Binding-site contacts:
Ligand atom O3 contacts residue GLY117 of chain 8.A at 4.5 Å.
Ligand atom N contacts residue GLY117 of chain 8.A at 4.4 Å.
Ligand atom C3 contacts residue TRP231 of chain 8.A at 4.4 Å (hydrophobic).
Ligand atom N contacts residue ALA199 of chain 8.A at 4.2 Å.
Ligand atom C4 contacts residue VAL288 of chain 8.A at 3.7 Å (hydrophobic).
Ligand atom P contacts residue ALA199 of chain 8.A at 3.4 Å.
Ligand atom C3 contacts residue PHE398 of chain 8.A at 4.5 Å (hydrophobic).
Ligand atom P contacts residue GLY116 of chain 8.A at 4.3 Å.
Ligand atom C2 contacts residue PHE329 of chain 8.A at 3.9 Å (hydrophobic).
Ligand atom C4 contacts residue GLY117 of chain 8.A at 4.0 Å.
Ligand atom O2 contacts residue GLY115 of chain 8.A at 4.0 Å.
Ligand atom C4 contacts residue TRP231 of chain 8.A at 3.7 Å (hydrophobic).
Ligand atom C1 contacts residue HIS438 of chain 8.A at 3.7 Å.
Ligand atom O3 contacts residue HIS438 of chain 8.A at 2.8 Å (h-bond).
Ligand atom O2 contacts residue SER198 of chain 8.A at 2.5 Å (h-bond).
Ligand atom O2 contacts residue GLY116 of chain 8.A at 3.1 Å (h-bond).
Ligand atom C3 contacts residue GLY117 of chain 8.A at 4.0 Å.
Ligand atom N contacts residue SER198 of chain 8.A at 2.7 Å (h-bond).
Ligand atom O3 contacts residue SER198 of chain 8.A at 2.5 Å (h-bond).
Ligand atom C3 contacts residue LEU286 of chain 8.A at 4.2 Å (hydrophobic).
Ligand atom C1 contacts residue GLY116 of chain 8.A at 4.1 Å.
Ligand atom C4 contacts residue LEU286 of chain 8.A at 3.9 Å (hydrophobic).
Ligand atom N contacts residue PHE398 of chain 8.A at 3.8 Å.
Ligand atom C1 contacts residue SER198 of chain 8.A at 3.8 Å.
Ligand atom N contacts residue TRP231 of chain 8.A at 3.7 Å.
Ligand atom C2 contacts residue GLY117 of chain 8.A at 4.2 Å.
Ligand atom P contacts residue SER198 of chain 8.A at 1.6 Å.
Ligand atom C3 contacts residue SER198 of chain 8.A at 3.9 Å.
Ligand atom P contacts residue GLY117 of chain 8.A at 3.9 Å.
Ligand atom P contacts residue HIS438 of chain 8.A at 3.7 Å.
Ligand atom O2 contacts residue ALA199 of chain 8.A at 2.8 Å (h-bond).
Ligand atom C1 contacts residue GLY117 of chain 8.A at 4.0 Å.
Ligand atom O2 contacts residue GLY117 of chain 8.A at 2.7 Å (h-bond).

Sequence of chain 8.A:
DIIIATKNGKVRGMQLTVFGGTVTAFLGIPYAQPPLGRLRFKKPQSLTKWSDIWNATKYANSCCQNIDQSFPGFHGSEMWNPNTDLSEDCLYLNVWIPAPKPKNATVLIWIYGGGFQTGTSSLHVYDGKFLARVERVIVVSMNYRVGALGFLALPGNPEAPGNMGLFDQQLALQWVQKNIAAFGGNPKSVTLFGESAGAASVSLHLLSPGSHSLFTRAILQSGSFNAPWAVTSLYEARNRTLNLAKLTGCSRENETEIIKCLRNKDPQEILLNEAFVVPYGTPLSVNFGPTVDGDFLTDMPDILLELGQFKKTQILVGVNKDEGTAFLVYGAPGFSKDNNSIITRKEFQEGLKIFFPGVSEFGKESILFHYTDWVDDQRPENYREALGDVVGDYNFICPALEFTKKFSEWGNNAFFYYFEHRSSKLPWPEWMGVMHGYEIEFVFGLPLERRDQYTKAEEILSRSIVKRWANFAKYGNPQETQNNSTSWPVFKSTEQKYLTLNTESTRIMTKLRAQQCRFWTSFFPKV

The small molecule below binds the protein below.
Small molecule (SMILES): CCN[P](=O)(O)OCC